Sequence of chain 46.C:
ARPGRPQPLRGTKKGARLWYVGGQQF

Sequence of chain 47.A:
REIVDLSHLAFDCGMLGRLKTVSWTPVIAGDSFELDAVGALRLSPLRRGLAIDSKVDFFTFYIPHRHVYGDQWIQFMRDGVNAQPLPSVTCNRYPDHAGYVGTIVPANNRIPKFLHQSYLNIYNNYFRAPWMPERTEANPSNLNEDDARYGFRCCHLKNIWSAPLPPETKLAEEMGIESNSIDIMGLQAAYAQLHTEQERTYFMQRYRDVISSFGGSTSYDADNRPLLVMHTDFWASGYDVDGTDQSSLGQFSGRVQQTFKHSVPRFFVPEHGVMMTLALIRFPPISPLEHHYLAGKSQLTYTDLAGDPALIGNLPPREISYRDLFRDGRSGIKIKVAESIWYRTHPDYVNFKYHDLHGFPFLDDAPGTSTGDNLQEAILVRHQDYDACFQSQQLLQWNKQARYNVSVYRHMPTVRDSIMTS

This small molecule binds to this protein.
Small molecule (SMILES): Nc1ccn([C@H]2C[C@H](O)[C@@H](COP(=O)(O)O)O2)c(=O)n1

Binding-site contacts:
Ligand atom C1' contacts residue ASN414 of chain 47.A at 4.1 Å.
Ligand atom OP1 contacts residue ARG412 of chain 47.A at 3.8 Å.
Ligand atom P contacts residue LYS21 of chain 46.C at 3.4 Å.
Ligand atom OP2 contacts residue ARG412 of chain 47.A at 1.4 Å (salt-bridge).
Ligand atom OP2 contacts residue LYS21 of chain 46.C at 2.7 Å (salt-bridge).
Ligand atom C3' contacts residue ASN414 of chain 47.A at 4.5 Å.
Ligand atom C4' contacts residue ASN414 of chain 47.A at 3.0 Å.
Ligand atom C5' contacts residue ARG412 of chain 47.A at 3.0 Å.
Ligand atom C3' contacts residue VAL47 of chain 47.A at 4.0 Å (hydrophobic).
Ligand atom O5' contacts residue ARG412 of chain 47.A at 3.1 Å (salt-bridge).
Ligand atom O4' contacts residue ASN414 of chain 47.A at 2.9 Å (h-bond).
Ligand atom OP1 contacts residue ARG18 of chain 46.C at 4.0 Å.
Ligand atom C5' contacts residue ASN414 of chain 47.A at 3.3 Å.
Ligand atom P contacts residue ARG412 of chain 47.A at 2.7 Å.
Ligand atom C4' contacts residue VAL47 of chain 47.A at 4.1 Å (hydrophobic).
Ligand atom O3' contacts residue VAL47 of chain 47.A at 3.1 Å.
Ligand atom C2' contacts residue VAL47 of chain 47.A at 4.3 Å (hydrophobic).
Ligand atom OP1 contacts residue LYS21 of chain 46.C at 3.9 Å.
Ligand atom C4' contacts residue ARG412 of chain 47.A at 4.3 Å.
Ligand atom O3' contacts residue ARG412 of chain 47.A at 4.3 Å.
Ligand atom OP2 contacts residue ARG18 of chain 46.C at 3.7 Å.